The protein below binds the small molecule below.
Small molecule (SMILES): CC(C)CCC[C@@H](C)[C@H]1CC[C@H]2[C@@H]3CC=C4C[C@@H](O)CC[C@]4(C)[C@H]3CC[C@]12C

Sequence of chain 1.A:
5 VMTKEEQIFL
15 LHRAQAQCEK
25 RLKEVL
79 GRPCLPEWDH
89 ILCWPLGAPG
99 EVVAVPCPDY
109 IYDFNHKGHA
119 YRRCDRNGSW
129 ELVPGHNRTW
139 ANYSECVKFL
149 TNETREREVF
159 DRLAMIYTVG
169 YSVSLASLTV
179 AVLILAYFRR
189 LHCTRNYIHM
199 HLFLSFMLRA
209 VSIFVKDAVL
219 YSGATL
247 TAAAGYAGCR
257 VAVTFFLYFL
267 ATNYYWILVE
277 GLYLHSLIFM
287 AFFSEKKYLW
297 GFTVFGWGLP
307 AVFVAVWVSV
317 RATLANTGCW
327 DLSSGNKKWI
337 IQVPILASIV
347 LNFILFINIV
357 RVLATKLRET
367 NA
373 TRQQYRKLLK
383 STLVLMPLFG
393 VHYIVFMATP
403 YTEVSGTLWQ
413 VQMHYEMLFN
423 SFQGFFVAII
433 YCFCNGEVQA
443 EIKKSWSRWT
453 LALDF

Binding-site contacts:
Ligand atom C3 contacts residue TRP296 of chain 1.A at 4.5 Å (hydrophobic).
Ligand atom C20 contacts residue GLY304 of chain 1.A at 3.9 Å.
Ligand atom C5 contacts residue THR299 of chain 1.A at 4.4 Å.
Ligand atom C7 contacts residue CLR1 of chain 1.M at 3.9 Å.
Ligand atom C22 contacts residue GLY304 of chain 1.A at 4.0 Å.
Ligand atom C18 contacts residue GLY304 of chain 1.A at 4.2 Å.
Ligand atom C19 contacts residue VAL300 of chain 1.A at 3.6 Å (hydrophobic).
Ligand atom C22 contacts residue ALA307 of chain 1.A at 4.4 Å (hydrophobic).
Ligand atom O1 contacts residue TRP296 of chain 1.A at 3.2 Å (h-bond).
Ligand atom C15 contacts residue CLR1 of chain 1.M at 4.2 Å.
Ligand atom C6 contacts residue THR299 of chain 1.A at 4.2 Å.
Ligand atom C24 contacts residue ALA307 of chain 1.A at 4.3 Å (hydrophobic).
Ligand atom C6 contacts residue CLR1 of chain 1.M at 3.7 Å.
Ligand atom C18 contacts residue VAL300 of chain 1.A at 4.4 Å (hydrophobic).
Ligand atom C19 contacts residue THR299 of chain 1.A at 4.4 Å.
Ligand atom C27 contacts residue CLR1 of chain 1.K at 3.9 Å.